Sequence of chain 1.A:
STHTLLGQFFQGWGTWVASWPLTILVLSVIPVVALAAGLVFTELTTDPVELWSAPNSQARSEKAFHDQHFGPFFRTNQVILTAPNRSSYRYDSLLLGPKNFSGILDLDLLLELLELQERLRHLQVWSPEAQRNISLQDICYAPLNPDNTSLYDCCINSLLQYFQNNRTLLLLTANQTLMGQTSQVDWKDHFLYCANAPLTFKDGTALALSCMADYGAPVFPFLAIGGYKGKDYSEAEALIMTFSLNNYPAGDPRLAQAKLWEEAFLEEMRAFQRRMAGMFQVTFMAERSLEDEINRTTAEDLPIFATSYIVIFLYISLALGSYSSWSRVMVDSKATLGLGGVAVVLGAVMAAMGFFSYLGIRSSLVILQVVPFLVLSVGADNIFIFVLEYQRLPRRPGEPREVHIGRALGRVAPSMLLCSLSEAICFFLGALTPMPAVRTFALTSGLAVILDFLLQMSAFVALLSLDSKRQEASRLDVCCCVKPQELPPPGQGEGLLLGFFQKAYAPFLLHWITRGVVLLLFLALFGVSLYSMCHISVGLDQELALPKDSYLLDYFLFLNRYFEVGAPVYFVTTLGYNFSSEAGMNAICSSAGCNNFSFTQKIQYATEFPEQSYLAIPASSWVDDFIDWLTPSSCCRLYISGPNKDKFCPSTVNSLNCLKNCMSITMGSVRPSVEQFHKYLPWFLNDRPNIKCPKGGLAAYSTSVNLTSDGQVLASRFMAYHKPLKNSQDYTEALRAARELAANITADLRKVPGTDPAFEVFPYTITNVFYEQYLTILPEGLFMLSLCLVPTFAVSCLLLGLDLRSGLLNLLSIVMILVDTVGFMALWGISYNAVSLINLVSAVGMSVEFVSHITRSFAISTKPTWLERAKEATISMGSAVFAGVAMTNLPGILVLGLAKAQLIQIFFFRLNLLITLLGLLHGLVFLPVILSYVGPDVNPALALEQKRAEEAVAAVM

Binding-site contacts:
Ligand atom C21 contacts residue LEU827 of chain 1.A at 3.9 Å (hydrophobic).
Ligand atom C10 contacts residue TYR654 of chain 1.A at 4.4 Å (hydrophobic).
Ligand atom C1 contacts residue P5S1 of chain 1.L at 3.7 Å.
Ligand atom C12 contacts residue LEU827 of chain 1.A at 4.0 Å (hydrophobic).
Ligand atom C18 contacts residue TYR654 of chain 1.A at 3.6 Å (hydrophobic).
Ligand atom C19 contacts residue P5S1 of chain 1.L at 3.8 Å.
Ligand atom C2 contacts residue LEU649 of chain 1.A at 4.1 Å (hydrophobic).
Ligand atom C2 contacts residue P5S1 of chain 1.L at 3.3 Å.
Ligand atom C8 contacts residue TYR654 of chain 1.A at 4.5 Å (hydrophobic).
Ligand atom C7 contacts residue TYR654 of chain 1.A at 4.5 Å (hydrophobic).
Ligand atom C18 contacts residue LEU827 of chain 1.A at 4.1 Å (hydrophobic).
Ligand atom C11 contacts residue LEU827 of chain 1.A at 3.8 Å (hydrophobic).
Ligand atom C19 contacts residue LEU649 of chain 1.A at 3.7 Å (hydrophobic).
Ligand atom C19 contacts residue TYR654 of chain 1.A at 3.0 Å (hydrophobic).
Ligand atom C4 contacts residue LEU649 of chain 1.A at 4.0 Å (hydrophobic).
Ligand atom C5 contacts residue TYR654 of chain 1.A at 4.4 Å (hydrophobic).
Ligand atom O1 contacts residue LEU649 of chain 1.A at 4.0 Å.
Ligand atom C3 contacts residue LEU649 of chain 1.A at 4.4 Å (hydrophobic).

This small molecule binds to this protein.
Small molecule (SMILES): CC(C)CCC[C@@H](C)[C@H]1CC[C@H]2[C@@H]3CC=C4C[C@@H](O)CC[C@]4(C)[C@H]3CC[C@]12C